Binding-site contacts:
Ligand atom C8 contacts residue GLU61 of chain 1.A at 3.5 Å.
Ligand atom C8 contacts residue ILE109 of chain 1.A at 4.5 Å (hydrophobic).
Ligand atom C2 contacts residue ASN56 of chain 1.A at 2.4 Å.
Ligand atom C4 contacts residue ASN56 of chain 1.A at 4.2 Å.
Ligand atom O4 contacts residue ARG167 of chain 1.A at 4.0 Å.
Ligand atom C7 contacts residue ARG167 of chain 1.A at 3.5 Å.
Ligand atom O7 contacts residue PHE57 of chain 1.A at 3.3 Å.
Ligand atom C8 contacts residue PRO166 of chain 1.A at 4.2 Å (hydrophobic).
Ligand atom C3 contacts residue ASN56 of chain 1.A at 3.8 Å.
Ligand atom O5 contacts residue ARG167 of chain 1.A at 4.0 Å.
Ligand atom C5 contacts residue ARG167 of chain 1.A at 4.0 Å.
Ligand atom C8 contacts residue LEU170 of chain 1.A at 3.6 Å (hydrophobic).
Ligand atom C6 contacts residue ARG167 of chain 1.A at 4.0 Å.
Ligand atom C3 contacts residue ARG167 of chain 1.A at 4.1 Å.
Ligand atom C7 contacts residue PHE57 of chain 1.A at 3.9 Å (hydrophobic).
Ligand atom N2 contacts residue LEU170 of chain 1.A at 4.5 Å.
Ligand atom C6 contacts residue LEU170 of chain 1.A at 3.8 Å (hydrophobic).
Ligand atom C4 contacts residue ARG167 of chain 1.A at 4.3 Å.
Ligand atom C6 contacts residue ASN174 of chain 1.A at 3.8 Å.
Ligand atom O5 contacts residue ARG167 of chain 1.A at 3.4 Å.
Ligand atom C8 contacts residue ASN56 of chain 1.A at 3.9 Å.
Ligand atom O5 contacts residue GLY171 of chain 1.A at 4.3 Å.
Ligand atom O7 contacts residue ARG167 of chain 1.A at 2.9 Å (salt-bridge).
Ligand atom O7 contacts residue ASN56 of chain 1.A at 3.7 Å.
Ligand atom C5 contacts residue ARG167 of chain 1.A at 4.3 Å.
Ligand atom C1 contacts residue ARG167 of chain 1.A at 4.0 Å.
Ligand atom O5 contacts residue ASN56 of chain 1.A at 2.3 Å (h-bond).
Ligand atom C1 contacts residue ARG167 of chain 1.A at 4.3 Å.
Ligand atom C5 contacts residue ASN56 of chain 1.A at 3.6 Å.
Ligand atom C7 contacts residue ASN56 of chain 1.A at 3.5 Å.
Ligand atom C6 contacts residue LEU170 of chain 1.A at 4.0 Å (hydrophobic).
Ligand atom C8 contacts residue PHE57 of chain 1.A at 3.7 Å (hydrophobic).
Ligand atom C1 contacts residue ASN56 of chain 1.A at 1.4 Å.
Ligand atom C1 contacts residue GLY171 of chain 1.A at 4.4 Å.
Ligand atom N2 contacts residue ASN56 of chain 1.A at 2.9 Å (h-bond).
Ligand atom C8 contacts residue ARG167 of chain 1.A at 3.4 Å.

Sequence of chain 1.A:
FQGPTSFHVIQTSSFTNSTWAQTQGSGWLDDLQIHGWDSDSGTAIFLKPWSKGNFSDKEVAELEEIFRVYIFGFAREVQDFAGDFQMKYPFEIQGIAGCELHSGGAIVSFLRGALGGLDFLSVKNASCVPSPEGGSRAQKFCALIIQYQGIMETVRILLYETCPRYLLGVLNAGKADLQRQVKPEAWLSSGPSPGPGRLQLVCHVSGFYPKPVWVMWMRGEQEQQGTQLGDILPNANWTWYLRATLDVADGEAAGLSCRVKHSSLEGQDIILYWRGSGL

A small-molecule ligand and the protein it binds are described below.
Small molecule (SMILES): CC(=O)N[C@H]1[C@H](O[C@H]2[C@H](O[C@@H]3O[C@@H](C)[C@@H](O)[C@@H](O)[C@@H]3O)[C@@H](NC(C)=O)CO[C@@H]2CO[C@@H]2O[C@@H](C)[C@@H](O)[C@@H](O)[C@@H]2O)O[C@H](CO)[C@@H](O[C@@H]2O[C@H](CO[C@H]3O[C@H](CO)[C@@H](O)[C@H](O)[C@@H]3O)[C@@H](O)[C@H](O[C@H]3O[C@H](CO)[C@@H](O)[C@H](O)[C@@H]3O)[C@@H]2O)[C@@H]1O